A small-molecule ligand and the protein it binds are described below.
Small molecule (SMILES): CC(=O)N[C@H]1[C@H](O[C@H]2[C@H](O)[C@@H](NC(C)=O)CO[C@@H]2CO)O[C@H](CO)[C@@H](O[C@H]2O[C@H](CO)[C@@H](O)[C@H](O[C@H]3O[C@H](CO)[C@@H](O)[C@H](O)[C@@H]3O)[C@@H]2O)[C@@H]1O

Sequence of chain 1.C:
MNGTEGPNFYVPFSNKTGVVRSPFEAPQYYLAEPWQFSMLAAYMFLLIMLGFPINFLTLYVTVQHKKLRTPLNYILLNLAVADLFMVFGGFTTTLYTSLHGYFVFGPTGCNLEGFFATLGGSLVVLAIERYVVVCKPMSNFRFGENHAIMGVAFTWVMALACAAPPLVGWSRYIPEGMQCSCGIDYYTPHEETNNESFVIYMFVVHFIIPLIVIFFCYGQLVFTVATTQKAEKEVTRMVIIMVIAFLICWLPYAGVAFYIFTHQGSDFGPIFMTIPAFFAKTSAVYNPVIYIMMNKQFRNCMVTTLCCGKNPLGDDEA

Binding-site contacts:
Ligand atom O7 contacts residue ARG22 of chain 1.C at 3.6 Å.
Ligand atom N2 contacts residue ARG22 of chain 1.C at 4.3 Å.
Ligand atom C3 contacts residue ASN16 of chain 1.C at 3.7 Å.
Ligand atom C7 contacts residue VAL21 of chain 1.C at 3.7 Å (hydrophobic).
Ligand atom O5 contacts residue VAL21 of chain 1.C at 4.5 Å.
Ligand atom N2 contacts residue ASN16 of chain 1.C at 2.8 Å (h-bond).
Ligand atom C3 contacts residue VAL21 of chain 1.C at 3.7 Å (hydrophobic).
Ligand atom C2 contacts residue VAL21 of chain 1.C at 3.5 Å (hydrophobic).
Ligand atom C4 contacts residue ASN16 of chain 1.C at 4.2 Å.
Ligand atom C1 contacts residue VAL21 of chain 1.C at 3.4 Å (hydrophobic).
Ligand atom C8 contacts residue THR5 of chain 1.C at 3.3 Å.
Ligand atom C7 contacts residue ASN16 of chain 1.C at 3.9 Å.
Ligand atom C1 contacts residue ASN16 of chain 1.C at 1.4 Å.
Ligand atom O5 contacts residue ASN16 of chain 1.C at 2.4 Å (h-bond).
Ligand atom N2 contacts residue VAL21 of chain 1.C at 2.9 Å (h-bond).
Ligand atom C7 contacts residue ARG22 of chain 1.C at 4.3 Å.
Ligand atom C5 contacts residue ASN16 of chain 1.C at 3.7 Å.
Ligand atom C2 contacts residue ASN16 of chain 1.C at 2.3 Å.
Ligand atom N2 contacts residue THR5 of chain 1.C at 4.4 Å.
Ligand atom C7 contacts residue THR5 of chain 1.C at 4.1 Å.
Ligand atom O7 contacts residue SER23 of chain 1.C at 4.4 Å.
Ligand atom O7 contacts residue VAL21 of chain 1.C at 3.8 Å.
Ligand atom C8 contacts residue ASN16 of chain 1.C at 4.3 Å.